A small-molecule ligand and the protein it binds are described below.
Small molecule (SMILES): Nc1ncnc2c1ncn2[C@@H]1O[C@H](CO[P](=O)(O)O[C@@H]2[C@H](O)[C@@H](CO[P](=O)(O)O[C@@H]3[C@H](O)[C@@H](CO[P](=O)(O)O[P](=O)(O)OP(=O)(O)O)O[C@H]3n3cnc4c(N)ncnc43)O[C@H]2n2cnc3c(N)ncnc32)[C@@H](O)[C@H]1O

Binding-site contacts:
Ligand atom OBQ contacts residue SER56 of chain 1.A at 3.3 Å.
Ligand atom OAG contacts residue ASN58 of chain 1.A at 2.8 Å (h-bond).
Ligand atom OAE contacts residue ALA112 of chain 1.A at 3.5 Å (h-bond).
Ligand atom NBC contacts residue ASP83 of chain 1.A at 3.5 Å.
Ligand atom CBY contacts residue ARG57 of chain 1.A at 3.5 Å.
Ligand atom OAQ contacts residue ARG57 of chain 1.A at 2.7 Å (salt-bridge).
Ligand atom NBC contacts residue CYS82 of chain 1.A at 3.6 Å (h-bond).
Ligand atom NBJ contacts residue ARG57 of chain 1.A at 3.5 Å (salt-bridge).
Ligand atom OBO contacts residue ALA112 of chain 1.A at 3.3 Å (h-bond).
Ligand atom OBS contacts residue THR35 of chain 1.A at 3.7 Å.
Ligand atom CAT contacts residue SER56 of chain 1.A at 3.6 Å.
Ligand atom OAN contacts residue THR35 of chain 1.A at 2.5 Å (h-bond).
Ligand atom OBK contacts residue ALA112 of chain 1.A at 3.0 Å (h-bond).
Ligand atom NBI contacts residue ARG57 of chain 1.A at 3.2 Å (salt-bridge).
Ligand atom CAY contacts residue ALA112 of chain 1.A at 3.4 Å (hydrophobic).
Ligand atom NBG contacts residue ASN58 of chain 1.A at 3.1 Å (h-bond).
Ligand atom OAG contacts residue SER56 of chain 1.A at 2.7 Å (h-bond).
Ligand atom OAG contacts residue ARG57 of chain 1.A at 3.0 Å (salt-bridge).
Ligand atom CAW contacts residue ALA112 of chain 1.A at 3.1 Å (hydrophobic).
Ligand atom NAB contacts residue ASP83 of chain 1.A at 2.9 Å (salt-bridge).
Ligand atom CCF contacts residue THR35 of chain 1.A at 3.3 Å.
Ligand atom O4' contacts residue ASN58 of chain 1.A at 2.9 Å (h-bond).
Ligand atom PCT contacts residue ALA112 of chain 1.A at 3.6 Å.
Ligand atom NBF contacts residue ALA111 of chain 1.A at 3.6 Å.
Ligand atom NAC contacts residue ARG57 of chain 1.A at 3.1 Å.
Ligand atom NBI contacts residue ILE133 of chain 1.A at 3.6 Å.
Ligand atom PCV contacts residue SER56 of chain 1.A at 3.6 Å.
Ligand atom OBO contacts residue ALA111 of chain 1.A at 3.4 Å.
Ligand atom CBV contacts residue ARG57 of chain 1.A at 3.6 Å.
Ligand atom NAB contacts residue ILE133 of chain 1.A at 3.6 Å.
Ligand atom NBF contacts residue SER56 of chain 1.A at 3.5 Å.
Ligand atom OBP contacts residue ASN58 of chain 1.A at 3.4 Å.
Ligand atom CAT contacts residue CYS82 of chain 1.A at 3.2 Å (hydrophobic).
Ligand atom OAM contacts residue ALA112 of chain 1.A at 3.6 Å.
Ligand atom OAK contacts residue GLY32 of chain 1.A at 3.4 Å (h-bond).
Ligand atom NBC contacts residue VAL84 of chain 1.A at 3.1 Å (h-bond).
Ligand atom PCS contacts residue THR35 of chain 1.A at 3.5 Å.
Ligand atom CAW contacts residue ARG57 of chain 1.A at 3.4 Å.
Ligand atom CCB contacts residue ALA111 of chain 1.A at 3.7 Å (hydrophobic).
Ligand atom OAK contacts residue THR35 of chain 1.A at 2.7 Å (h-bond).

Sequence of chain 1.A:
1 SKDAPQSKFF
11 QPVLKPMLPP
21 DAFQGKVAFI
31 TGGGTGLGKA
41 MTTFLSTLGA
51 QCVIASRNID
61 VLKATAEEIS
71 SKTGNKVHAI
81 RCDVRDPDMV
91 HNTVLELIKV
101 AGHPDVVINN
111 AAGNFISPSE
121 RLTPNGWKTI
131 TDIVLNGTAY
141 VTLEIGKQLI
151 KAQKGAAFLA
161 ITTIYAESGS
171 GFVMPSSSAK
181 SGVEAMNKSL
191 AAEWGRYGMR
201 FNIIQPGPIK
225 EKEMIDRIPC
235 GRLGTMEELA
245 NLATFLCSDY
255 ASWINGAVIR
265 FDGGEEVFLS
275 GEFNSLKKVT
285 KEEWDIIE